Binding-site contacts:
Ligand atom C4 contacts residue ASN100 of chain 1.B at 4.1 Å.
Ligand atom N1 contacts residue THR257 of chain 1.C at 3.2 Å (h-bond).
Ligand atom C contacts residue TRP397 of chain 1.B at 3.5 Å (hydrophobic).
Ligand atom C5 contacts residue TRP397 of chain 1.B at 4.4 Å (hydrophobic).
Ligand atom N2 contacts residue ASN100 of chain 1.B at 3.1 Å (h-bond).
Ligand atom C2 contacts residue GLY98 of chain 1.B at 3.9 Å.
Ligand atom C2 contacts residue THR257 of chain 1.C at 3.9 Å.
Ligand atom C2 contacts residue TRP397 of chain 1.B at 3.6 Å (hydrophobic).
Ligand atom C1 contacts residue TRP397 of chain 1.B at 3.6 Å (hydrophobic).
Ligand atom C4 contacts residue GLY98 of chain 1.B at 3.9 Å.
Ligand atom C5 contacts residue ASN100 of chain 1.B at 4.4 Å.
Ligand atom C1 contacts residue GLY98 of chain 1.B at 3.5 Å.
Ligand atom C contacts residue ASN99 of chain 1.B at 4.0 Å.
Ligand atom N1 contacts residue TRP397 of chain 1.B at 4.0 Å.
Ligand atom N contacts residue GLY98 of chain 1.B at 3.2 Å (h-bond).
Ligand atom N2 contacts residue LYS103 of chain 1.B at 4.5 Å.
Ligand atom C3 contacts residue TRP397 of chain 1.B at 3.7 Å (hydrophobic).
Ligand atom N1 contacts residue THR253 of chain 1.C at 2.8 Å (h-bond).
Ligand atom O contacts residue TRP397 of chain 1.B at 3.9 Å.
Ligand atom C5 contacts residue LYS103 of chain 1.B at 3.7 Å.
Ligand atom C contacts residue GLY98 of chain 1.B at 3.5 Å.
Ligand atom N1 contacts residue GLN256 of chain 1.C at 4.2 Å.
Ligand atom N contacts residue ASN100 of chain 1.B at 3.9 Å.
Ligand atom F1 contacts residue ASN100 of chain 1.B at 3.6 Å.
Ligand atom F contacts residue LYS103 of chain 1.B at 2.9 Å.
Ligand atom F1 contacts residue LYS103 of chain 1.B at 3.2 Å.
Ligand atom C contacts residue THR257 of chain 1.C at 3.8 Å.
Ligand atom C1 contacts residue THR257 of chain 1.C at 3.1 Å.
Ligand atom N contacts residue TRP397 of chain 1.B at 3.6 Å.
Ligand atom C3 contacts residue THR257 of chain 1.C at 4.0 Å.
Ligand atom F contacts residue GLY98 of chain 1.B at 4.1 Å.
Ligand atom N2 contacts residue TRP397 of chain 1.B at 3.9 Å.
Ligand atom F1 contacts residue TRP397 of chain 1.B at 4.4 Å.
Ligand atom F contacts residue ALA97 of chain 1.B at 4.2 Å.
Ligand atom C contacts residue ASN100 of chain 1.B at 3.8 Å.
Ligand atom N2 contacts residue GLY98 of chain 1.B at 3.5 Å (h-bond).
Ligand atom F1 contacts residue GLU401 of chain 1.B at 3.8 Å.
Ligand atom N contacts residue THR257 of chain 1.C at 4.1 Å.
Ligand atom C4 contacts residue TRP397 of chain 1.B at 3.7 Å (hydrophobic).
Ligand atom C3 contacts residue THR253 of chain 1.C at 4.0 Å.

Sequence of chain 1.B:
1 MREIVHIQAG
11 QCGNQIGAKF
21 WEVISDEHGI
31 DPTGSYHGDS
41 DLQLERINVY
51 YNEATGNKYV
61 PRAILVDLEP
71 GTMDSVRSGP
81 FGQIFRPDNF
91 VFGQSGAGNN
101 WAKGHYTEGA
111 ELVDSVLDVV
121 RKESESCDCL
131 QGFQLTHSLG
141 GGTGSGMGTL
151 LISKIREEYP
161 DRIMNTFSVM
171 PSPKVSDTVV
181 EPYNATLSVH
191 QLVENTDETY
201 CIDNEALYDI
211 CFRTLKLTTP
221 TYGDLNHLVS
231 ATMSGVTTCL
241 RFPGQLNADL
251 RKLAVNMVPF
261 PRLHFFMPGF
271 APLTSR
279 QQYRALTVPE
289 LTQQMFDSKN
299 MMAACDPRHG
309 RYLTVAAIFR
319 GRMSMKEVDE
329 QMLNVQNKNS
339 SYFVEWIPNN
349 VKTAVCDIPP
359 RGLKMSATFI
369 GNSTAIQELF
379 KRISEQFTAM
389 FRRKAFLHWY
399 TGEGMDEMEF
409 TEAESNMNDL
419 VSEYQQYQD

Sequence of chain 1.C:
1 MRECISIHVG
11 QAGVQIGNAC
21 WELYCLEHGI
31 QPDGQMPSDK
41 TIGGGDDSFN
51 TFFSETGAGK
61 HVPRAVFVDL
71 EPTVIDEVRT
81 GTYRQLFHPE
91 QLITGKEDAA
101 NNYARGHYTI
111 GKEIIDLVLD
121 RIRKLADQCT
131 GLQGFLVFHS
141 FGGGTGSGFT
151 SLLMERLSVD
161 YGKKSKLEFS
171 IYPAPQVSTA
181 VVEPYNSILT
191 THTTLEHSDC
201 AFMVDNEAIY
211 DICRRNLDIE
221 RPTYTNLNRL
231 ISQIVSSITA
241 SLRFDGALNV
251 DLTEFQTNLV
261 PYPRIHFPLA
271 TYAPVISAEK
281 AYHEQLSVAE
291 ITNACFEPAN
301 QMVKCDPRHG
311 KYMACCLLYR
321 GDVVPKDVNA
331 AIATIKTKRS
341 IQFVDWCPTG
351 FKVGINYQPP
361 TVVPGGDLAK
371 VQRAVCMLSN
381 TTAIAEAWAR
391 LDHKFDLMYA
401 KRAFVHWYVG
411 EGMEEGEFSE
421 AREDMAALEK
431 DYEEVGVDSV

A protein and the small-molecule ligand that binds it are described below.
Small molecule (SMILES): Cn1cc(C(N)=O)c(C(F)F)n1